Sequence of chain 10.F:
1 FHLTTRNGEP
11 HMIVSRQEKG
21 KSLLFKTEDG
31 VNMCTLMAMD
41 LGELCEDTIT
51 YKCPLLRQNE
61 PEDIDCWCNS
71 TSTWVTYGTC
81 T

The protein below binds the small molecule below.
Small molecule (SMILES): CC(=O)N[C@@H]1[C@@H](O)[C@H](O)[C@@H](CO)O[C@H]1O

Binding-site contacts:
Ligand atom C4 contacts residue VAL31 of chain 10.F at 3.8 Å (hydrophobic).
Ligand atom C5 contacts residue VAL31 of chain 10.F at 4.2 Å (hydrophobic).
Ligand atom O1 contacts residue VAL31 of chain 10.F at 3.4 Å (h-bond).
Ligand atom O1 contacts residue SER70 of chain 10.F at 4.2 Å.
Ligand atom C5 contacts residue MET33 of chain 10.F at 3.7 Å (hydrophobic).
Ligand atom C6 contacts residue NAG1 of chain 10.DA at 4.3 Å.
Ligand atom C8 contacts residue ARG57 of chain 10.F at 4.2 Å.
Ligand atom O1 contacts residue MET33 of chain 10.F at 3.9 Å.
Ligand atom C6 contacts residue LEU24 of chain 10.F at 4.5 Å (hydrophobic).
Ligand atom O3 contacts residue VAL31 of chain 10.F at 3.6 Å.
Ligand atom C5 contacts residue ASN69 of chain 10.F at 3.7 Å.
Ligand atom C6 contacts residue MET33 of chain 10.F at 3.5 Å (hydrophobic).
Ligand atom O3 contacts residue NAG1 of chain 10.DA at 2.6 Å (h-bond).
Ligand atom C2 contacts residue ASN69 of chain 10.F at 4.2 Å.
Ligand atom O4 contacts residue VAL31 of chain 10.F at 3.3 Å.
Ligand atom C7 contacts residue ASN69 of chain 10.F at 3.8 Å.
Ligand atom C2 contacts residue VAL31 of chain 10.F at 4.0 Å (hydrophobic).
Ligand atom O5 contacts residue MET33 of chain 10.F at 4.2 Å.
Ligand atom O7 contacts residue ASN69 of chain 10.F at 3.8 Å.
Ligand atom N2 contacts residue VAL31 of chain 10.F at 4.0 Å.
Ligand atom N2 contacts residue ASN69 of chain 10.F at 4.3 Å.
Ligand atom C3 contacts residue VAL31 of chain 10.F at 3.0 Å (hydrophobic).
Ligand atom C8 contacts residue ASN69 of chain 10.F at 3.4 Å.
Ligand atom O4 contacts residue NAG1 of chain 10.DA at 3.0 Å.
Ligand atom O1 contacts residue ASN69 of chain 10.F at 2.1 Å (h-bond).
Ligand atom O5 contacts residue ASN69 of chain 10.F at 2.8 Å (h-bond).
Ligand atom C7 contacts residue SER70 of chain 10.F at 4.4 Å.
Ligand atom C4 contacts residue NAG1 of chain 10.DA at 3.2 Å.
Ligand atom C3 contacts residue NAG1 of chain 10.DA at 3.7 Å.
Ligand atom C6 contacts residue ASN69 of chain 10.F at 4.4 Å.
Ligand atom C5 contacts residue NAG1 of chain 10.DA at 4.3 Å.
Ligand atom C1 contacts residue VAL31 of chain 10.F at 4.3 Å (hydrophobic).
Ligand atom C8 contacts residue SER70 of chain 10.F at 3.7 Å.
Ligand atom C1 contacts residue ASN69 of chain 10.F at 2.7 Å.
Ligand atom O6 contacts residue NAG1 of chain 10.DA at 3.0 Å.